Binding-site contacts:
Ligand atom O5 contacts residue ASN300 of chain 1.A at 2.3 Å (h-bond).
Ligand atom C3 contacts residue ASN300 of chain 1.A at 3.8 Å.
Ligand atom C1 contacts residue ASN300 of chain 1.A at 1.5 Å.
Ligand atom C7 contacts residue THR266 of chain 1.A at 4.3 Å.
Ligand atom N2 contacts residue ASN264 of chain 1.A at 4.2 Å.
Ligand atom C7 contacts residue ASN300 of chain 1.A at 3.5 Å.
Ligand atom O7 contacts residue THR266 of chain 1.A at 3.3 Å.
Ligand atom C1 contacts residue HIS298 of chain 1.A at 4.4 Å.
Ligand atom C1 contacts residue THR382 of chain 1.A at 4.5 Å.
Ligand atom O5 contacts residue THR382 of chain 1.A at 4.3 Å.
Ligand atom C8 contacts residue ASN264 of chain 1.A at 3.1 Å.
Ligand atom C7 contacts residue ASN264 of chain 1.A at 3.5 Å.
Ligand atom C3 contacts residue HIS298 of chain 1.A at 3.7 Å.
Ligand atom O7 contacts residue ASN300 of chain 1.A at 4.4 Å.
Ligand atom O7 contacts residue ASN264 of chain 1.A at 3.6 Å.
Ligand atom C5 contacts residue ASN300 of chain 1.A at 3.7 Å.
Ligand atom N2 contacts residue HIS298 of chain 1.A at 3.9 Å.
Ligand atom C2 contacts residue HIS298 of chain 1.A at 4.3 Å.
Ligand atom C8 contacts residue ASN300 of chain 1.A at 3.7 Å.
Ligand atom N2 contacts residue ASN300 of chain 1.A at 3.0 Å (h-bond).
Ligand atom C4 contacts residue ASN300 of chain 1.A at 4.2 Å.
Ligand atom O7 contacts residue CYS265 of chain 1.A at 4.5 Å.
Ligand atom C2 contacts residue ASN300 of chain 1.A at 2.5 Å.
Ligand atom O3 contacts residue HIS298 of chain 1.A at 4.2 Å.

The small molecule below binds the protein below.
Small molecule (SMILES): CC(=O)N[C@H]1[C@H](O[C@H]2[C@H](O)[C@@H](NC(C)=O)CO[C@@H]2CO)O[C@H](CO)[C@@H](O)[C@@H]1O

Sequence of chain 1.A:
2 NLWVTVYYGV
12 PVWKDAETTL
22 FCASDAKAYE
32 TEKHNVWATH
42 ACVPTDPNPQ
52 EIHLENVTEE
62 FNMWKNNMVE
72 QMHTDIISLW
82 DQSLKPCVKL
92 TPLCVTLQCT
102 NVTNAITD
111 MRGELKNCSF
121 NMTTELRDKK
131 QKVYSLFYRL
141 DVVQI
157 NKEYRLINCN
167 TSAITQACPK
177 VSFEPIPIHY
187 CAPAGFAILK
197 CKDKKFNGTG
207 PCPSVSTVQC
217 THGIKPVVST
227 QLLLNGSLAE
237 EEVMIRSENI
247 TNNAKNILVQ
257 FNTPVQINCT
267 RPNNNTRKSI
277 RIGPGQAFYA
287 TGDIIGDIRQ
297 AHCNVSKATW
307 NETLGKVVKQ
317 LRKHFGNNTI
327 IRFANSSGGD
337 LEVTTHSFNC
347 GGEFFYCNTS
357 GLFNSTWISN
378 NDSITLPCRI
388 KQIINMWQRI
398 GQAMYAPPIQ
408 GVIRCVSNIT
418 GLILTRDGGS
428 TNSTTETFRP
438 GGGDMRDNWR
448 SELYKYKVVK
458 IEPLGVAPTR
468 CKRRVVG